Sequence of chain 10.A:
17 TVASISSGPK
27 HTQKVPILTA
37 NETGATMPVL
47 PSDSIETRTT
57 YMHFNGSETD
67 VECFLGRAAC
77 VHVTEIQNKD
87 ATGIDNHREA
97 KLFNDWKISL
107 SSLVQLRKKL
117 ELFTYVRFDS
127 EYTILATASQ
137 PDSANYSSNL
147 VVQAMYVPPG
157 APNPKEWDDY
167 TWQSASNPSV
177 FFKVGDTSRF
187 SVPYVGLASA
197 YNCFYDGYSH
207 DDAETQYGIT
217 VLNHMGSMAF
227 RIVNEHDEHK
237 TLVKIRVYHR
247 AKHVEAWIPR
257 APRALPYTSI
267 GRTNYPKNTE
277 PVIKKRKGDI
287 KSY

This small molecule binds to this protein.
Small molecule (SMILES): Cc1cc(CCCCCOc2ccc(C3=NCCO3)cc2)on1

Sequence of chain 10.C:
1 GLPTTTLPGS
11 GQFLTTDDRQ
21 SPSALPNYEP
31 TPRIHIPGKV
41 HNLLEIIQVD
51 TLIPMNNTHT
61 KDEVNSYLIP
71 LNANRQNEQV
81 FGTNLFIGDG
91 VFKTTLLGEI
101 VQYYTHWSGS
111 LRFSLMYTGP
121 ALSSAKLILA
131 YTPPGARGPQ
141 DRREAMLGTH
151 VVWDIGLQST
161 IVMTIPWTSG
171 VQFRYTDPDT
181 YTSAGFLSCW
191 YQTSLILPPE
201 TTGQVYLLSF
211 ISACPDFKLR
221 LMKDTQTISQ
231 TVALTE

Binding-site contacts:
Ligand atom C1C contacts residue LEU106 of chain 10.A at 3.8 Å (hydrophobic).
Ligand atom C3C contacts residue TYR128 of chain 10.A at 3.4 Å (hydrophobic).
Ligand atom C1B contacts residue VAL188 of chain 10.A at 3.8 Å (hydrophobic).
Ligand atom O1B contacts residue ILE104 of chain 10.A at 3.9 Å.
Ligand atom N3A contacts residue ALA24 of chain 10.C at 3.8 Å.
Ligand atom C2C contacts residue TYR197 of chain 10.A at 3.7 Å (hydrophobic).
Ligand atom O1B contacts residue TYR128 of chain 10.A at 3.4 Å (h-bond).
Ligand atom O1 contacts residue LEU106 of chain 10.A at 3.8 Å.
Ligand atom C1C contacts residue TYR128 of chain 10.A at 3.7 Å (hydrophobic).
Ligand atom C4A contacts residue PRO174 of chain 10.A at 3.1 Å (hydrophobic).
Ligand atom C2C contacts residue MET221 of chain 10.A at 4.0 Å (hydrophobic).
Ligand atom C5B contacts residue TYR128 of chain 10.A at 4.0 Å (hydrophobic).
Ligand atom N3A contacts residue TYR152 of chain 10.A at 3.5 Å.
Ligand atom C6B contacts residue TYR128 of chain 10.A at 3.3 Å (hydrophobic).
Ligand atom C5 contacts residue LEU106 of chain 10.A at 3.8 Å (hydrophobic).
Ligand atom C3B contacts residue TYR152 of chain 10.A at 3.7 Å (hydrophobic).
Ligand atom C6B contacts residue ILE104 of chain 10.A at 3.6 Å (hydrophobic).
Ligand atom C5A contacts residue PHE186 of chain 10.A at 3.5 Å (hydrophobic).
Ligand atom C2A contacts residue PHE186 of chain 10.A at 3.3 Å (hydrophobic).
Ligand atom O1A contacts residue PHE186 of chain 10.A at 3.0 Å.
Ligand atom C4B contacts residue PHE186 of chain 10.A at 3.6 Å (hydrophobic).
Ligand atom C5B contacts residue MET224 of chain 10.A at 3.8 Å (hydrophobic).
Ligand atom C2A contacts residue TYR152 of chain 10.A at 3.6 Å (hydrophobic).
Ligand atom C4 contacts residue TYR197 of chain 10.A at 3.8 Å (hydrophobic).
Ligand atom C2B contacts residue VAL188 of chain 10.A at 3.5 Å (hydrophobic).
Ligand atom O1 contacts residue MET221 of chain 10.A at 3.9 Å.
Ligand atom C5A contacts residue ALA150 of chain 10.A at 3.6 Å (hydrophobic).
Ligand atom N3A contacts residue PHE186 of chain 10.A at 4.0 Å.
Ligand atom N3A contacts residue PRO174 of chain 10.A at 3.7 Å.
Ligand atom C4C contacts residue VAL191 of chain 10.A at 3.0 Å (hydrophobic).
Ligand atom C4 contacts residue LEU106 of chain 10.A at 3.9 Å (hydrophobic).
Ligand atom C3B contacts residue VAL188 of chain 10.A at 3.8 Å (hydrophobic).
Ligand atom C4B contacts residue TYR152 of chain 10.A at 3.8 Å (hydrophobic).
Ligand atom C5B contacts residue PHE186 of chain 10.A at 3.9 Å (hydrophobic).
Ligand atom C5C contacts residue VAL191 of chain 10.A at 3.8 Å (hydrophobic).
Ligand atom C4C contacts residue VAL188 of chain 10.A at 3.7 Å (hydrophobic).
Ligand atom N2 contacts residue LEU106 of chain 10.A at 3.8 Å.
Ligand atom C5A contacts residue VAL176 of chain 10.A at 3.6 Å (hydrophobic).
Ligand atom C1B contacts residue TYR128 of chain 10.A at 3.6 Å (hydrophobic).
Ligand atom C1B contacts residue ILE104 of chain 10.A at 4.0 Å (hydrophobic).